Sequence of chain 5.E:
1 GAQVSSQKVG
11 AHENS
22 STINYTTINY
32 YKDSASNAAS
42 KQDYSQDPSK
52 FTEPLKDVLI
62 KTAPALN

A protein and the small-molecule ligand that binds it are described below.
Small molecule (SMILES): CC[C@H](C)[C@H](N)C(=O)N[C@@H](CO)C(=O)N[C@@H](CCC(=O)O)C(=O)N[C@H](C=O)C(C)C

Binding-site contacts:
Ligand atom CG2 contacts residue ALA2 of chain 5.E at 4.0 Å (hydrophobic).
Ligand atom CB contacts residue ALA2 of chain 5.E at 3.3 Å (hydrophobic).
Ligand atom CG contacts residue VAL4 of chain 5.E at 4.4 Å (hydrophobic).
Ligand atom N contacts residue GLN3 of chain 5.E at 4.5 Å.
Ligand atom OG contacts residue GLN3 of chain 5.E at 3.3 Å (h-bond).
Ligand atom N contacts residue GLY1 of chain 5.E at 4.5 Å.
Ligand atom OE1 contacts residue ASN25 of chain 5.E at 4.2 Å.
Ligand atom CB contacts residue VAL4 of chain 5.E at 4.4 Å (hydrophobic).
Ligand atom C contacts residue VAL4 of chain 5.E at 4.0 Å (hydrophobic).
Ligand atom CG1 contacts residue ALA2 of chain 5.E at 4.5 Å (hydrophobic).
Ligand atom N contacts residue VAL4 of chain 5.E at 4.3 Å.
Ligand atom CA contacts residue VAL4 of chain 5.E at 3.3 Å (hydrophobic).
Ligand atom N contacts residue VAL4 of chain 5.E at 3.1 Å (h-bond).
Ligand atom CA contacts residue GLN3 of chain 5.E at 4.5 Å.
Ligand atom CA contacts residue ALA2 of chain 5.E at 3.3 Å (hydrophobic).
Ligand atom CG1 contacts residue GLN3 of chain 5.E at 3.3 Å.
Ligand atom CD contacts residue VAL4 of chain 5.E at 3.6 Å (hydrophobic).
Ligand atom N contacts residue ALA2 of chain 5.E at 2.8 Å (h-bond).
Ligand atom C contacts residue ALA2 of chain 5.E at 4.0 Å (hydrophobic).
Ligand atom CG2 contacts residue SER5 of chain 5.E at 3.4 Å.
Ligand atom CG2 contacts residue GLN3 of chain 5.E at 3.5 Å.
Ligand atom O contacts residue VAL4 of chain 5.E at 4.4 Å.
Ligand atom OE1 contacts residue VAL4 of chain 5.E at 3.6 Å.
Ligand atom C contacts residue VAL4 of chain 5.E at 3.5 Å (hydrophobic).
Ligand atom O contacts residue VAL4 of chain 5.E at 3.2 Å (h-bond).
Ligand atom CB contacts residue ALA2 of chain 5.E at 4.4 Å (hydrophobic).
Ligand atom CG2 contacts residue VAL4 of chain 5.E at 3.4 Å (hydrophobic).
Ligand atom CB contacts residue VAL4 of chain 5.E at 4.0 Å (hydrophobic).
Ligand atom CB contacts residue GLN3 of chain 5.E at 3.7 Å.
Ligand atom CA contacts residue ALA2 of chain 5.E at 3.9 Å (hydrophobic).
Ligand atom O contacts residue GLN3 of chain 5.E at 2.9 Å (h-bond).
Ligand atom C contacts residue ALA2 of chain 5.E at 3.5 Å (hydrophobic).
Ligand atom C contacts residue GLN3 of chain 5.E at 3.9 Å.
Ligand atom OE2 contacts residue VAL4 of chain 5.E at 3.7 Å.
Ligand atom CA contacts residue VAL4 of chain 5.E at 4.1 Å (hydrophobic).
Ligand atom O contacts residue ALA2 of chain 5.E at 4.0 Å.
Ligand atom CB contacts residue GLN3 of chain 5.E at 4.0 Å.